Binding-site contacts:
Ligand atom O2C contacts residue LEU268 of chain 1.A at 3.6 Å.
Ligand atom O4C contacts residue VAL18 of chain 1.A at 3.6 Å.
Ligand atom O4 contacts residue GLY214 of chain 1.A at 3.5 Å.
Ligand atom O2 contacts residue ILE238 of chain 1.A at 3.5 Å (h-bond).
Ligand atom O2B contacts residue ARG269 of chain 1.A at 3.0 Å (salt-bridge).
Ligand atom O1A contacts residue ARG269 of chain 1.A at 3.0 Å (salt-bridge).
Ligand atom O4 contacts residue ILE238 of chain 1.A at 2.9 Å (h-bond).
Ligand atom O1B contacts residue ARG195 of chain 1.A at 2.8 Å (salt-bridge).
Ligand atom C2' contacts residue THR99 of chain 1.A at 3.5 Å.
Ligand atom C2 contacts residue ILE238 of chain 1.A at 3.6 Å (hydrophobic).
Ligand atom O3' contacts residue THR99 of chain 1.A at 2.5 Å (h-bond).
Ligand atom C2C contacts residue GLU272 of chain 1.A at 3.3 Å.
Ligand atom O2' contacts residue TYR261 of chain 1.A at 2.8 Å (h-bond).
Ligand atom O4' contacts residue GLN137 of chain 1.A at 3.1 Å (h-bond).
Ligand atom C4 contacts residue ILE238 of chain 1.A at 3.7 Å (hydrophobic).
Ligand atom C4' contacts residue THR99 of chain 1.A at 3.6 Å.
Ligand atom O2B contacts residue ARG195 of chain 1.A at 3.6 Å.
Ligand atom C5 contacts residue GLY188 of chain 1.A at 3.7 Å.
Ligand atom O5C contacts residue ARG269 of chain 1.A at 3.4 Å (salt-bridge).
Ligand atom O2A contacts residue SER189 of chain 1.A at 2.8 Å (h-bond).
Ligand atom O2 contacts residue MET240 of chain 1.A at 3.2 Å.
Ligand atom C3' contacts residue THR99 of chain 1.A at 3.3 Å.
Ligand atom C5 contacts residue PHE213 of chain 1.A at 3.8 Å (hydrophobic).
Ligand atom O4' contacts residue LEU268 of chain 1.A at 3.1 Å (h-bond).
Ligand atom N3 contacts residue ILE238 of chain 1.A at 2.9 Å (h-bond).
Ligand atom O2C contacts residue GLU272 of chain 1.A at 2.5 Å (salt-bridge).
Ligand atom C3C contacts residue GLU272 of chain 1.A at 3.4 Å.
Ligand atom O3' contacts residue PHE265 of chain 1.A at 3.7 Å.
Ligand atom O4 contacts residue PHE213 of chain 1.A at 3.4 Å.
Ligand atom O3' contacts residue THR267 of chain 1.A at 3.7 Å.
Ligand atom O1A contacts residue GLY188 of chain 1.A at 3.2 Å.
Ligand atom O3A contacts residue ARG191 of chain 1.A at 3.7 Å.
Ligand atom O1B contacts residue ARG191 of chain 1.A at 3.7 Å.
Ligand atom O4 contacts residue LYS237 of chain 1.A at 3.3 Å.
Ligand atom O1A contacts residue SER189 of chain 1.A at 3.1 Å (h-bond).
Ligand atom C6' contacts residue GLU22 of chain 1.A at 3.5 Å.
Ligand atom O6' contacts residue GLU22 of chain 1.A at 2.8 Å (salt-bridge).
Ligand atom PB contacts residue ARG195 of chain 1.A at 3.6 Å.
Ligand atom O3C contacts residue GLU272 of chain 1.A at 2.7 Å (salt-bridge).
Ligand atom O3' contacts residue GLN137 of chain 1.A at 3.2 Å (h-bond).

This small molecule binds to this protein.
Small molecule (SMILES): O=c1ccn([C@@H]2O[C@H](CO[P](=O)(O)O[P](=O)(O)O[C@H]3O[C@H](CO)[C@@H](O)[C@H](O)[C@H]3O)[C@@H](O)[C@H]2O)c(=O)[nH]1

Sequence of chain 1.A:
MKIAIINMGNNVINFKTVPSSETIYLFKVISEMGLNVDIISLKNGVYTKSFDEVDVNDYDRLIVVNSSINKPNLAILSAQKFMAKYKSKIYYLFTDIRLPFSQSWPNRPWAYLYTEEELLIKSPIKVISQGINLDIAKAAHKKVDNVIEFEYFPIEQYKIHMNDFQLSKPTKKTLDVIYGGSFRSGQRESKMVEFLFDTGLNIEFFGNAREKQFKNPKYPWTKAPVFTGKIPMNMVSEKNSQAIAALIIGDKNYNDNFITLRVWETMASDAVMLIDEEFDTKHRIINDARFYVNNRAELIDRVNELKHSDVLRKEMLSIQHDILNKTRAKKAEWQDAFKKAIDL